The small molecule below binds the protein below.
Small molecule (SMILES): Nc1ncnc2c1ncn2[C@@H]1O[C@H](CO[P](=O)(O)C[P](=O)(O)OP(=O)(O)O)[C@@H](O)[C@H]1O

Sequence of chain 1.D:
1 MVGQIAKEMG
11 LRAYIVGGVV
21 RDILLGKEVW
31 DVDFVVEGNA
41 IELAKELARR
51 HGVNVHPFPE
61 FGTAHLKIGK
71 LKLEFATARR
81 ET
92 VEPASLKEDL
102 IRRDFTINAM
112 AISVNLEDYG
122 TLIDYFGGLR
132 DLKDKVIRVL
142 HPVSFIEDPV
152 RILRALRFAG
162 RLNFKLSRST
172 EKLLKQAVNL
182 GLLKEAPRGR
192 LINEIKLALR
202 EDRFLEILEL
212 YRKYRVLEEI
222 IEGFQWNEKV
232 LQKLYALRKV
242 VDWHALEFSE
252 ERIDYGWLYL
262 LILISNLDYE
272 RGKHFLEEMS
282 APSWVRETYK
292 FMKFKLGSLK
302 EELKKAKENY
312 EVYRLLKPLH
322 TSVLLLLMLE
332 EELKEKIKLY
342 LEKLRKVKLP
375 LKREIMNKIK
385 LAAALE

Binding-site contacts:
Ligand atom C5 contacts residue ASP105 of chain 1.D at 3.5 Å.
Ligand atom PG contacts residue ARG158 of chain 1.D at 3.9 Å.
Ligand atom O3B contacts residue ARG21 of chain 1.D at 3.2 Å (salt-bridge).
Ligand atom PB contacts residue ARG155 of chain 1.D at 3.4 Å.
Ligand atom O3B contacts residue PHE159 of chain 1.D at 3.0 Å.
Ligand atom C2' contacts residue ASP105 of chain 1.D at 3.2 Å.
Ligand atom C3A contacts residue ARG155 of chain 1.D at 3.1 Å.
Ligand atom N7 contacts residue ARG155 of chain 1.D at 3.2 Å (salt-bridge).
Ligand atom N9 contacts residue ASP105 of chain 1.D at 3.6 Å (salt-bridge).
Ligand atom N6 contacts residue ASP149 of chain 1.D at 2.9 Å (salt-bridge).
Ligand atom O1B contacts residue GLY18 of chain 1.D at 3.1 Å.
Ligand atom PB contacts residue ARG21 of chain 1.D at 3.3 Å.
Ligand atom O3G contacts residue PHE159 of chain 1.D at 3.7 Å.
Ligand atom O2B contacts residue ASN109 of chain 1.D at 2.9 Å (h-bond).
Ligand atom O2B contacts residue PHE159 of chain 1.D at 3.4 Å.
Ligand atom C2 contacts residue ARG103 of chain 1.D at 3.5 Å.
Ligand atom O2A contacts residue ARG155 of chain 1.D at 3.4 Å (salt-bridge).
Ligand atom N1 contacts residue ASP149 of chain 1.D at 3.6 Å.
Ligand atom O2' contacts residue ASN109 of chain 1.D at 3.4 Å (h-bond).
Ligand atom O2B contacts residue ARG21 of chain 1.D at 2.8 Å (salt-bridge).
Ligand atom O2G contacts residue ARG155 of chain 1.D at 3.7 Å.
Ligand atom N7 contacts residue ASP105 of chain 1.D at 3.5 Å (salt-bridge).
Ligand atom C2 contacts residue ARG152 of chain 1.D at 3.0 Å.
Ligand atom N1 contacts residue ARG152 of chain 1.D at 2.7 Å (salt-bridge).
Ligand atom N6 contacts residue ARG152 of chain 1.D at 3.2 Å (salt-bridge).
Ligand atom C1' contacts residue ASP105 of chain 1.D at 3.9 Å.
Ligand atom O2B contacts residue ASP105 of chain 1.D at 3.8 Å.
Ligand atom C8 contacts residue ASP105 of chain 1.D at 3.5 Å.
Ligand atom O2B contacts residue ARG155 of chain 1.D at 2.8 Å (salt-bridge).
Ligand atom PB contacts residue PHE159 of chain 1.D at 3.7 Å.
Ligand atom O2G contacts residue ARG158 of chain 1.D at 3.2 Å (salt-bridge).
Ligand atom C8 contacts residue ARG155 of chain 1.D at 3.4 Å.
Ligand atom O3' contacts residue GLY18 of chain 1.D at 3.1 Å (h-bond).
Ligand atom C6 contacts residue ARG152 of chain 1.D at 3.3 Å.
Ligand atom C4 contacts residue ASP105 of chain 1.D at 3.7 Å.
Ligand atom O2' contacts residue ASP105 of chain 1.D at 3.8 Å.
Ligand atom O1B contacts residue ARG21 of chain 1.D at 3.6 Å.
Ligand atom O3G contacts residue ARG158 of chain 1.D at 3.1 Å (salt-bridge).
Ligand atom C6 contacts residue ASP149 of chain 1.D at 3.6 Å.
Ligand atom O3G contacts residue ARG162 of chain 1.D at 2.6 Å (salt-bridge).